Sequence of chain 1.E:
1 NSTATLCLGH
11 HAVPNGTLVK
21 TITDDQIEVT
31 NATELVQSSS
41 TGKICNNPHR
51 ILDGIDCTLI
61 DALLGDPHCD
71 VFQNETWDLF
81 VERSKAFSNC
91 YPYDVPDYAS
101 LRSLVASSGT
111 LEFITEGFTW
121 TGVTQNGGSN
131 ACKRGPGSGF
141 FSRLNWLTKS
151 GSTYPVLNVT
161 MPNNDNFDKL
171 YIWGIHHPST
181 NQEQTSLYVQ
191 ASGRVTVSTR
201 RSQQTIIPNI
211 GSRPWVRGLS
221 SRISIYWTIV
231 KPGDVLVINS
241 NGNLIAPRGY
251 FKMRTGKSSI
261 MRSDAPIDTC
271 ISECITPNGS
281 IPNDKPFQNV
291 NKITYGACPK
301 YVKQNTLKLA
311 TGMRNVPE

Binding-site contacts:
Ligand atom N2 contacts residue ASN278 of chain 1.E at 2.9 Å (h-bond).
Ligand atom C8 contacts residue SER38 of chain 1.E at 3.6 Å.
Ligand atom C4 contacts residue ASN278 of chain 1.E at 4.2 Å.
Ligand atom C8 contacts residue ASN278 of chain 1.E at 4.4 Å.
Ligand atom C7 contacts residue VAL290 of chain 1.E at 4.0 Å (hydrophobic).
Ligand atom C3 contacts residue VAL290 of chain 1.E at 4.1 Å (hydrophobic).
Ligand atom C7 contacts residue ASN278 of chain 1.E at 3.2 Å.
Ligand atom C5 contacts residue ASN291 of chain 1.E at 3.6 Å.
Ligand atom C1 contacts residue ASN291 of chain 1.E at 3.7 Å.
Ligand atom N2 contacts residue VAL290 of chain 1.E at 3.7 Å.
Ligand atom O5 contacts residue ASN278 of chain 1.E at 2.4 Å (h-bond).
Ligand atom O7 contacts residue ASN278 of chain 1.E at 3.1 Å (h-bond).
Ligand atom C8 contacts residue VAL290 of chain 1.E at 3.7 Å (hydrophobic).
Ligand atom C2 contacts residue ASN278 of chain 1.E at 2.5 Å.
Ligand atom O5 contacts residue ASN291 of chain 1.E at 3.5 Å (h-bond).
Ligand atom C1 contacts residue VAL290 of chain 1.E at 3.8 Å (hydrophobic).
Ligand atom O7 contacts residue GLU69 of chain 1.D at 3.5 Å (salt-bridge).
Ligand atom C3 contacts residue ASN278 of chain 1.E at 3.8 Å.
Ligand atom C6 contacts residue ASN291 of chain 1.E at 4.1 Å.
Ligand atom O7 contacts residue SER40 of chain 1.E at 4.3 Å.
Ligand atom C2 contacts residue VAL290 of chain 1.E at 4.0 Å (hydrophobic).
Ligand atom C1 contacts residue ASN278 of chain 1.E at 1.4 Å.
Ligand atom C5 contacts residue ASN278 of chain 1.E at 3.7 Å.

The protein below binds the small molecule below.
Small molecule (SMILES): CC(=O)N[C@H]1[C@H](O[C@H]2[C@H](O)[C@@H](NC(C)=O)CO[C@@H]2CO)O[C@H](CO)[C@@H](O)[C@@H]1O

Sequence of chain 1.D:
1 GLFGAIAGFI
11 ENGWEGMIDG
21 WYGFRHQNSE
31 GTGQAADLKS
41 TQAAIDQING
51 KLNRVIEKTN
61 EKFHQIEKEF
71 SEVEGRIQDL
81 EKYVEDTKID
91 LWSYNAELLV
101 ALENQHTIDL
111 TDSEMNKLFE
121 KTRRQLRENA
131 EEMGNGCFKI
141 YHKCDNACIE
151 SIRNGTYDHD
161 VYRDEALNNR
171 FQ